Sequence of chain 1.A:
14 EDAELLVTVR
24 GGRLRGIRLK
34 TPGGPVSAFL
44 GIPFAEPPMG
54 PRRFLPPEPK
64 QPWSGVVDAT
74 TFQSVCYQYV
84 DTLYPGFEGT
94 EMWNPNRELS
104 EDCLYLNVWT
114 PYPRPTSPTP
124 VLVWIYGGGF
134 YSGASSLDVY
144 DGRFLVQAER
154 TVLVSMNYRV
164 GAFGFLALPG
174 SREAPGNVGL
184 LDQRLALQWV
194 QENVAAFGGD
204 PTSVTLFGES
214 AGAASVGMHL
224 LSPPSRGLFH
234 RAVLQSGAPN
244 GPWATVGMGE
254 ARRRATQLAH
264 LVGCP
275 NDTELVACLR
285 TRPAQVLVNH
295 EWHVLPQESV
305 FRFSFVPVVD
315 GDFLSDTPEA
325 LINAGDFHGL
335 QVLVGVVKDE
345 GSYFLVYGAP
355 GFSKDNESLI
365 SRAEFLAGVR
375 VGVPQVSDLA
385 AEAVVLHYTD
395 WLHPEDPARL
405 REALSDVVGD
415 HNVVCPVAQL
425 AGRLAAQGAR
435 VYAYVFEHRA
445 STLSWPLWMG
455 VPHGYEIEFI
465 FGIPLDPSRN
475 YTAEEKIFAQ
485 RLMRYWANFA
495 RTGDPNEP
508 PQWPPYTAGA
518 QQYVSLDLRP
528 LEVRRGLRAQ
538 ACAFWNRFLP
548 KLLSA

Binding-site contacts:
Ligand atom C4 contacts residue ASN360 of chain 1.A at 4.1 Å.
Ligand atom O4 contacts residue GLY355 of chain 1.A at 4.2 Å.
Ligand atom O5 contacts residue SER357 of chain 1.A at 4.1 Å.
Ligand atom C5 contacts residue SER357 of chain 1.A at 4.1 Å.
Ligand atom C6 contacts residue ASP359 of chain 1.A at 4.0 Å.
Ligand atom O7 contacts residue LEU363 of chain 1.A at 4.4 Å.
Ligand atom C5 contacts residue GLY355 of chain 1.A at 4.0 Å.
Ligand atom N2 contacts residue GLY355 of chain 1.A at 4.1 Å.
Ligand atom C7 contacts residue ASN360 of chain 1.A at 3.4 Å.
Ligand atom C8 contacts residue GLY355 of chain 1.A at 3.8 Å.
Ligand atom C5 contacts residue ASN360 of chain 1.A at 4.4 Å.
Ligand atom O7 contacts residue ASN360 of chain 1.A at 4.3 Å.
Ligand atom C5 contacts residue ASN360 of chain 1.A at 3.6 Å.
Ligand atom C6 contacts residue PHE356 of chain 1.A at 4.1 Å (hydrophobic).
Ligand atom O7 contacts residue PRO354 of chain 1.A at 3.5 Å.
Ligand atom C8 contacts residue PRO354 of chain 1.A at 4.3 Å (hydrophobic).
Ligand atom C1 contacts residue SER357 of chain 1.A at 4.2 Å.
Ligand atom O7 contacts residue GLY355 of chain 1.A at 2.6 Å (h-bond).
Ligand atom C3 contacts residue GLY355 of chain 1.A at 3.8 Å.
Ligand atom C1 contacts residue ASN360 of chain 1.A at 1.4 Å.
Ligand atom O5 contacts residue ASN360 of chain 1.A at 2.3 Å (h-bond).
Ligand atom C8 contacts residue ASN360 of chain 1.A at 3.5 Å.
Ligand atom C6 contacts residue SER357 of chain 1.A at 4.2 Å.
Ligand atom O5 contacts residue SER357 of chain 1.A at 3.6 Å.
Ligand atom C4 contacts residue GLY355 of chain 1.A at 4.3 Å.
Ligand atom C2 contacts residue ASN360 of chain 1.A at 2.3 Å.
Ligand atom C6 contacts residue SER357 of chain 1.A at 4.0 Å.
Ligand atom C7 contacts residue PRO354 of chain 1.A at 4.3 Å (hydrophobic).
Ligand atom C2 contacts residue GLY355 of chain 1.A at 4.1 Å.
Ligand atom C8 contacts residue PHE356 of chain 1.A at 4.2 Å (hydrophobic).
Ligand atom C1 contacts residue GLY355 of chain 1.A at 3.8 Å.
Ligand atom O5 contacts residue GLY355 of chain 1.A at 4.4 Å.
Ligand atom C5 contacts residue PHE356 of chain 1.A at 4.3 Å (hydrophobic).
Ligand atom C6 contacts residue ASN360 of chain 1.A at 4.2 Å.
Ligand atom N2 contacts residue ASN360 of chain 1.A at 2.9 Å (h-bond).
Ligand atom C3 contacts residue ASN360 of chain 1.A at 3.7 Å.
Ligand atom C8 contacts residue ALA353 of chain 1.A at 4.1 Å (hydrophobic).
Ligand atom C7 contacts residue GLY355 of chain 1.A at 3.4 Å.

The protein below binds the small molecule below.
Small molecule (SMILES): CC(=O)N[C@H]1[C@H](O[C@H]2[C@H](O)[C@@H](NC(C)=O)CO[C@@H]2CO[C@@H]2O[C@@H](C)[C@@H](O)[C@@H](O)[C@@H]2O)O[C@H](CO)[C@@H](O)[C@@H]1O